The protein below binds the small molecule below.
Small molecule (SMILES): CC(=O)N[C@@H]1[C@@H](O)[C@H](O)[C@@H](CO)O[C@H]1O

Binding-site contacts:
Ligand atom C3 contacts residue GLU134 of chain 1.H at 3.6 Å.
Ligand atom N2 contacts residue GLU134 of chain 1.H at 3.1 Å (salt-bridge).
Ligand atom C4 contacts residue ASN136 of chain 1.H at 4.2 Å.
Ligand atom C5 contacts residue ARG141 of chain 1.H at 3.4 Å.
Ligand atom C8 contacts residue GLU134 of chain 1.H at 4.1 Å.
Ligand atom O5 contacts residue ARG141 of chain 1.H at 3.5 Å.
Ligand atom C3 contacts residue ASN136 of chain 1.H at 3.8 Å.
Ligand atom O5 contacts residue ASN136 of chain 1.H at 2.3 Å (h-bond).
Ligand atom C1 contacts residue ASN136 of chain 1.H at 1.4 Å.
Ligand atom O6 contacts residue ARG141 of chain 1.H at 3.7 Å.
Ligand atom C5 contacts residue ASN136 of chain 1.H at 3.6 Å.
Ligand atom C1 contacts residue ARG141 of chain 1.H at 4.1 Å.
Ligand atom C7 contacts residue ASN136 of chain 1.H at 3.4 Å.
Ligand atom O3 contacts residue GLU134 of chain 1.H at 3.9 Å.
Ligand atom C1 contacts residue GLU134 of chain 1.H at 4.4 Å.
Ligand atom C6 contacts residue ARG141 of chain 1.H at 3.5 Å.
Ligand atom C7 contacts residue GLU134 of chain 1.H at 4.1 Å.
Ligand atom N2 contacts residue ASN136 of chain 1.H at 2.9 Å (h-bond).
Ligand atom C2 contacts residue ASN136 of chain 1.H at 2.4 Å.
Ligand atom O7 contacts residue ASN136 of chain 1.H at 3.4 Å (h-bond).
Ligand atom C2 contacts residue GLU134 of chain 1.H at 3.9 Å.

Sequence of chain 1.H:
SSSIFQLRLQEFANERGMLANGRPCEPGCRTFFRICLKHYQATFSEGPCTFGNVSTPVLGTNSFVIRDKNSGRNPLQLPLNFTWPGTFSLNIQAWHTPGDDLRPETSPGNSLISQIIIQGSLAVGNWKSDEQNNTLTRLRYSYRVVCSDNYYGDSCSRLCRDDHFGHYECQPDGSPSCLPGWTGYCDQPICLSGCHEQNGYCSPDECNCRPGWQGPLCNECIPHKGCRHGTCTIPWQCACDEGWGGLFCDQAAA